Sequence of chain 2.A:
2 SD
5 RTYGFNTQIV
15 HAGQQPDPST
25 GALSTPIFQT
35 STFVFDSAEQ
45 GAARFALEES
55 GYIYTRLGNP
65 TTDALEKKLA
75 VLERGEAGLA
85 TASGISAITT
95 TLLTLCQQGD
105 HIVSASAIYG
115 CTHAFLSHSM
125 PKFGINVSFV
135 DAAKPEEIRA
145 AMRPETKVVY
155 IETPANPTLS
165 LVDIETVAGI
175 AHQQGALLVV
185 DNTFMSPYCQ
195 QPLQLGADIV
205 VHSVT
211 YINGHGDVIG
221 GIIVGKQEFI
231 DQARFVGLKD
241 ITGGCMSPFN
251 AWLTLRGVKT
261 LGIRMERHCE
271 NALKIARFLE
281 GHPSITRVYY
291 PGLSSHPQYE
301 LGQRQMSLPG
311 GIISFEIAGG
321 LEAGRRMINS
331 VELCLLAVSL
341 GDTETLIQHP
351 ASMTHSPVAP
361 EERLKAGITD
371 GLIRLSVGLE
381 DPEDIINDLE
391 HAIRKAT

The small molecule below binds the protein below.
Small molecule (SMILES): CSCC[C@H](N)[PH](=O)O

Binding-site contacts:
Ligand atom CA contacts residue TYR113 of chain 4.A at 3.6 Å (hydrophobic).
Ligand atom CG contacts residue TYR113 of chain 4.A at 3.7 Å (hydrophobic).
Ligand atom CA contacts residue SER339 of chain 4.A at 3.5 Å.
Ligand atom CA contacts residue VAL338 of chain 4.A at 4.0 Å (hydrophobic).
Ligand atom O2 contacts residue LEU340 of chain 4.A at 3.2 Å.
Ligand atom O2 contacts residue TYR113 of chain 4.A at 4.2 Å.
Ligand atom CE contacts residue CYS115 of chain 4.A at 3.6 Å (hydrophobic).
Ligand atom CE contacts residue LEU61 of chain 2.A at 4.5 Å (hydrophobic).
Ligand atom CA contacts residue TYR58 of chain 2.A at 4.2 Å (hydrophobic).
Ligand atom O1 contacts residue SER339 of chain 4.A at 2.7 Å (h-bond).
Ligand atom SD contacts residue VAL338 of chain 4.A at 4.3 Å.
Ligand atom O1 contacts residue VAL338 of chain 4.A at 3.3 Å.
Ligand atom P contacts residue TYR113 of chain 4.A at 4.1 Å.
Ligand atom N contacts residue SER339 of chain 4.A at 4.5 Å.
Ligand atom CB contacts residue SER339 of chain 4.A at 4.5 Å.
Ligand atom O1 contacts residue GLN348 of chain 4.A at 3.1 Å (h-bond).
Ligand atom O1 contacts residue ARG374 of chain 4.A at 2.8 Å (salt-bridge).
Ligand atom CE contacts residue TYR113 of chain 4.A at 3.9 Å (hydrophobic).
Ligand atom O2 contacts residue LLP210 of chain 4.A at 3.5 Å (h-bond).
Ligand atom CB contacts residue TYR113 of chain 4.A at 3.5 Å (hydrophobic).
Ligand atom P contacts residue GLN348 of chain 4.A at 4.5 Å.
Ligand atom CB contacts residue VAL338 of chain 4.A at 3.7 Å (hydrophobic).
Ligand atom P contacts residue VAL338 of chain 4.A at 4.3 Å.
Ligand atom P contacts residue ARG374 of chain 4.A at 3.5 Å.
Ligand atom N contacts residue LLP210 of chain 4.A at 3.3 Å.
Ligand atom CG contacts residue TYR58 of chain 2.A at 3.4 Å (hydrophobic).
Ligand atom SD contacts residue TYR58 of chain 2.A at 3.9 Å.
Ligand atom O2 contacts residue ARG374 of chain 4.A at 3.2 Å (salt-bridge).
Ligand atom N contacts residue TYR113 of chain 4.A at 2.6 Å (h-bond).
Ligand atom SD contacts residue ILE57 of chain 2.A at 4.4 Å.
Ligand atom SD contacts residue LEU61 of chain 2.A at 3.7 Å.
Ligand atom O2 contacts residue SER339 of chain 4.A at 3.4 Å.
Ligand atom N contacts residue TYR58 of chain 2.A at 3.6 Å.
Ligand atom CG contacts residue VAL338 of chain 4.A at 3.7 Å (hydrophobic).
Ligand atom P contacts residue SER339 of chain 4.A at 3.4 Å.

Sequence of chain 4.A:
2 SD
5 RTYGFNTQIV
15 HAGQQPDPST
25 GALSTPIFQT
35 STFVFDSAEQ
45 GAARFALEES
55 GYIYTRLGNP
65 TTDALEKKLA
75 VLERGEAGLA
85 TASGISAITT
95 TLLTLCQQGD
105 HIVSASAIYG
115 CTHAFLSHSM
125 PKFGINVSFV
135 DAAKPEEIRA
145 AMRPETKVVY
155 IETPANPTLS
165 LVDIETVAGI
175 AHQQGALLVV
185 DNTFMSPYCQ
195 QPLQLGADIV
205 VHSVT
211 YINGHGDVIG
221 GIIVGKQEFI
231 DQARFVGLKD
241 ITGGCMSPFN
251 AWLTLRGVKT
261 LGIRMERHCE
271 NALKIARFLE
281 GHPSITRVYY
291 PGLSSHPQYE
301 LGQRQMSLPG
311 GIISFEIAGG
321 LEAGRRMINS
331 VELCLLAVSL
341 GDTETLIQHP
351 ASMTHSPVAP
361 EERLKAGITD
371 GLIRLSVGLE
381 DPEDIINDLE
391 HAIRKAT